Sequence of chain 4.A:
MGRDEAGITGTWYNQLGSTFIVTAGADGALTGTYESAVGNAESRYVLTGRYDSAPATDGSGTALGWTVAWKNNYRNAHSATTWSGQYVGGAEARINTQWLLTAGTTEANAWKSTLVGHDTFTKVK

The small molecule below binds the protein below.
Small molecule (SMILES): O=C(CCCC[C@@H]1SC[C@@H]2NC(=O)N[C@@H]21)NCCN12CCc3ccccn3->[Cu]<-1<-n1ccccc1CC2

Sequence of chain 2.A:
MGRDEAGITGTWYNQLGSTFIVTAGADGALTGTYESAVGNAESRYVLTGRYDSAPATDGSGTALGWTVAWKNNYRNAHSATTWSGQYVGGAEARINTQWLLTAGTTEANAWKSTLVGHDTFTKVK

Binding-site contacts:
Ligand atom C26 contacts residue GOL1 of chain 4.D at 3.2 Å.
Ligand atom S1 contacts residue THR90 of chain 4.A at 3.4 Å (h-bond).
Ligand atom C2 contacts residue TRP108 of chain 4.A at 3.8 Å (hydrophobic).
Ligand atom C11 contacts residue LEU110 of chain 4.A at 3.8 Å (hydrophobic).
Ligand atom N2 contacts residue LEU25 of chain 4.A at 3.8 Å.
Ligand atom O1 contacts residue ASN23 of chain 4.A at 2.9 Å (h-bond).
Ligand atom S1 contacts residue TRP79 of chain 4.A at 3.6 Å.
Ligand atom N2 contacts residue SER45 of chain 4.A at 3.0 Å (h-bond).
Ligand atom C3 contacts residue TRP108 of chain 4.A at 3.4 Å (hydrophobic).
Ligand atom N1 contacts residue ASP128 of chain 4.A at 2.8 Å (salt-bridge).
Ligand atom C1 contacts residue LEU25 of chain 4.A at 3.6 Å (hydrophobic).
Ligand atom C9 contacts residue ASN49 of chain 4.A at 3.6 Å.
Ligand atom N2 contacts residue VAL47 of chain 4.A at 3.6 Å.
Ligand atom C10 contacts residue ASN49 of chain 4.A at 3.7 Å.
Ligand atom C11 contacts residue SER88 of chain 4.A at 3.6 Å.
Ligand atom C1 contacts residue TYR43 of chain 4.A at 3.5 Å (hydrophobic).
Ligand atom O1 contacts residue SER27 of chain 4.A at 2.6 Å (h-bond).
Ligand atom C6 contacts residue VAL47 of chain 4.A at 3.7 Å (hydrophobic).
Ligand atom S1 contacts residue TRP92 of chain 4.A at 3.7 Å.
Ligand atom C24 contacts residue GOL1 of chain 4.D at 3.8 Å.
Ligand atom O1 contacts residue ASP128 of chain 4.A at 3.8 Å.
Ligand atom C9 contacts residue TRP79 of chain 4.A at 3.5 Å (hydrophobic).
Ligand atom C4 contacts residue TRP120 of chain 2.A at 3.7 Å (hydrophobic).
Ligand atom C6 contacts residue SER45 of chain 4.A at 3.4 Å.
Ligand atom C1 contacts residue SER27 of chain 4.A at 3.7 Å.
Ligand atom N1 contacts residue LEU25 of chain 4.A at 3.7 Å.
Ligand atom O1 contacts residue TYR43 of chain 4.A at 2.6 Å (h-bond).
Ligand atom C1 contacts residue ASN23 of chain 4.A at 3.7 Å.
Ligand atom C25 contacts residue GOL1 of chain 4.D at 2.8 Å.
Ligand atom O2 contacts residue GLY48 of chain 4.A at 3.5 Å.
Ligand atom C14 contacts residue ALA112 of chain 4.A at 3.5 Å (hydrophobic).
Ligand atom C5 contacts residue TRP120 of chain 2.A at 3.6 Å (hydrophobic).
Ligand atom C4 contacts residue VAL47 of chain 4.A at 3.8 Å (hydrophobic).
Ligand atom N3 contacts residue SER88 of chain 4.A at 3.0 Å (h-bond).
Ligand atom O2 contacts residue ASN49 of chain 4.A at 2.8 Å (h-bond).
Ligand atom C26 contacts residue LYS121 of chain 2.A at 3.8 Å.
Ligand atom C8 contacts residue TRP79 of chain 4.A at 3.8 Å (hydrophobic).
Ligand atom C1 contacts residue ASP128 of chain 4.A at 3.6 Å.
Ligand atom C13 contacts residue ALA112 of chain 4.A at 3.8 Å (hydrophobic).
Ligand atom C7 contacts residue TRP79 of chain 4.A at 3.7 Å (hydrophobic).